Sequence of chain 1.B:
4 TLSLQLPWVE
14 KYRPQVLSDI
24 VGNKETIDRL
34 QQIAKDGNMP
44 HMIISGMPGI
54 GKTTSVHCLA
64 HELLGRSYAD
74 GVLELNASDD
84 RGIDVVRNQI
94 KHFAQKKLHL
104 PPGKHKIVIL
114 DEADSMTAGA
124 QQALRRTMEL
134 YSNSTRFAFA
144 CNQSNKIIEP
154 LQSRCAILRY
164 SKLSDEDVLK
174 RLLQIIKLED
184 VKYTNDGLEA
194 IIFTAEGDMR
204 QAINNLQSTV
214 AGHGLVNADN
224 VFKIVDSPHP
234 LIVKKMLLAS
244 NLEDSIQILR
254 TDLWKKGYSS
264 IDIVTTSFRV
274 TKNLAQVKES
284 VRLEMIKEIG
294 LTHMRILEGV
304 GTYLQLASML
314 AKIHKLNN

Sequence of chain 1.C:
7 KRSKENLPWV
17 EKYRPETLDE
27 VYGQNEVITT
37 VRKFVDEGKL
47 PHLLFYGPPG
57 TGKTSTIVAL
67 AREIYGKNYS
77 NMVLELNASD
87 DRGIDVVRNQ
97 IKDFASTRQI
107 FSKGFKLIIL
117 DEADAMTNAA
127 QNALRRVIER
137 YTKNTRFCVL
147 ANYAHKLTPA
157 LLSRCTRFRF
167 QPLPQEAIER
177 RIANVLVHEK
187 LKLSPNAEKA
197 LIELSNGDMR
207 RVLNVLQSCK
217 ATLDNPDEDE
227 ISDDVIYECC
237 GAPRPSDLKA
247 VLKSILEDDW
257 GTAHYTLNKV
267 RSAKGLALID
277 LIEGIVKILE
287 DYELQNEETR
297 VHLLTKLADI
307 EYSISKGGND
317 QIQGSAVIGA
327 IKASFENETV

Binding-site contacts:
Ligand atom O3B contacts residue MG1 of chain 1.O at 3.2 Å.
Ligand atom O3B contacts residue GLY52 of chain 1.B at 3.3 Å (h-bond).
Ligand atom O1A contacts residue LYS55 of chain 1.B at 3.5 Å (salt-bridge).
Ligand atom O3G contacts residue LYS55 of chain 1.B at 2.6 Å (salt-bridge).
Ligand atom O3G contacts residue ASN145 of chain 1.B at 3.2 Å (h-bond).
Ligand atom O3' contacts residue ARG16 of chain 1.B at 3.2 Å.
Ligand atom O2A contacts residue GLU135 of chain 1.C at 3.6 Å (salt-bridge).
Ligand atom N6 contacts residue ILE23 of chain 1.B at 3.2 Å.
Ligand atom N7 contacts residue GLY54 of chain 1.B at 3.1 Å (h-bond).
Ligand atom O1B contacts residue ILE53 of chain 1.B at 3.4 Å (h-bond).
Ligand atom O2G contacts residue ARG160 of chain 1.C at 3.5 Å (salt-bridge).
Ligand atom O1A contacts residue GLY54 of chain 1.B at 3.3 Å.
Ligand atom PG contacts residue MG1 of chain 1.O at 3.0 Å.
Ligand atom O3A contacts residue GLY52 of chain 1.B at 3.5 Å.
Ligand atom S1G contacts residue PRO51 of chain 1.B at 3.6 Å.
Ligand atom S1G contacts residue ARG131 of chain 1.C at 3.3 Å (salt-bridge).
Ligand atom O1B contacts residue GLY52 of chain 1.B at 3.4 Å (h-bond).
Ligand atom N6 contacts residue VAL24 of chain 1.B at 2.8 Å (h-bond).
Ligand atom PG contacts residue ARG131 of chain 1.C at 3.4 Å.
Ligand atom O2G contacts residue ARG131 of chain 1.C at 2.9 Å (salt-bridge).
Ligand atom O2A contacts residue ARG203 of chain 1.B at 3.1 Å (salt-bridge).
Ligand atom PB contacts residue MG1 of chain 1.O at 3.3 Å.
Ligand atom O1B contacts residue GLY54 of chain 1.B at 3.5 Å (h-bond).
Ligand atom S1G contacts residue ARG160 of chain 1.C at 3.4 Å (salt-bridge).
Ligand atom O2G contacts residue MG1 of chain 1.O at 2.0 Å.
Ligand atom C4 contacts residue MET202 of chain 1.B at 3.5 Å (hydrophobic).
Ligand atom N1 contacts residue VAL24 of chain 1.B at 3.5 Å (h-bond).
Ligand atom C2 contacts residue PRO17 of chain 1.B at 3.5 Å (hydrophobic).
Ligand atom O1A contacts residue THR57 of chain 1.B at 2.9 Å (h-bond).
Ligand atom O3B contacts residue ARG203 of chain 1.B at 3.1 Å (salt-bridge).
Ligand atom O2B contacts residue MG1 of chain 1.O at 2.3 Å.
Ligand atom O1B contacts residue LYS55 of chain 1.B at 2.5 Å (salt-bridge).
Ligand atom N6 contacts residue ILE53 of chain 1.B at 3.4 Å (h-bond).
Ligand atom O3' contacts residue VAL12 of chain 1.B at 2.7 Å (h-bond).
Ligand atom O3A contacts residue GLY54 of chain 1.B at 3.4 Å (h-bond).
Ligand atom O2B contacts residue THR56 of chain 1.B at 3.0 Å (h-bond).
Ligand atom O2A contacts residue ARG16 of chain 1.B at 3.3 Å (salt-bridge).
Ligand atom O2' contacts residue ARG16 of chain 1.B at 3.6 Å.
Ligand atom O2' contacts residue VAL12 of chain 1.B at 2.9 Å (h-bond).
Ligand atom N7 contacts residue ILE53 of chain 1.B at 3.2 Å.

The protein below binds the small molecule below.
Small molecule (SMILES): Nc1ncnc2c1ncn2[C@@H]1O[C@H](COP(=O)(O)OP(=O)(O)OP(O)(O)=S)[C@@H](O)[C@H]1O